Sequence of chain 1.B:
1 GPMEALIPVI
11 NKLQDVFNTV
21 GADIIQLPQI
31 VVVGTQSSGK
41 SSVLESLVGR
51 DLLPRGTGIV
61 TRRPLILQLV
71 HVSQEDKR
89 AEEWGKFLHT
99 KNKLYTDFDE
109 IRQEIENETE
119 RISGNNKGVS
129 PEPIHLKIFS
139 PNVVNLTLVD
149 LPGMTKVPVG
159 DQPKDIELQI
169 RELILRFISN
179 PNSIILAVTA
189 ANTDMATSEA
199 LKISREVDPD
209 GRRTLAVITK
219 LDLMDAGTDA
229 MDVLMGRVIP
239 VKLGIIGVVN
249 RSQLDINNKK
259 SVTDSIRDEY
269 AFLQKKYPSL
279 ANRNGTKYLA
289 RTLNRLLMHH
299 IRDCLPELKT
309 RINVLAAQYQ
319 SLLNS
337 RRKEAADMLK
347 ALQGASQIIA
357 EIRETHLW

Binding-site contacts:
Ligand atom N1 contacts residue ASN248 of chain 1.A at 3.2 Å (h-bond).
Ligand atom O2G contacts residue LYS40 of chain 1.A at 2.5 Å (salt-bridge).
Ligand atom O2G contacts residue SER37 of chain 1.A at 3.1 Å (h-bond).
Ligand atom O2B contacts residue LYS40 of chain 1.A at 2.7 Å (salt-bridge).
Ligand atom O1G contacts residue THR61 of chain 1.A at 3.4 Å (h-bond).
Ligand atom C4 contacts residue ARG249 of chain 1.A at 3.3 Å.
Ligand atom O3G contacts residue THR61 of chain 1.A at 2.8 Å (h-bond).
Ligand atom C6 contacts residue ASN248 of chain 1.A at 3.2 Å.
Ligand atom O2' contacts residue ILE254 of chain 1.A at 3.2 Å.
Ligand atom O1B contacts residue SER41 of chain 1.A at 2.9 Å (h-bond).
Ligand atom N2 contacts residue ASP223 of chain 1.B at 2.9 Å (salt-bridge).
Ligand atom O3' contacts residue GLY56 of chain 1.A at 3.5 Å.
Ligand atom O2A contacts residue GLY56 of chain 1.A at 3.3 Å (h-bond).
Ligand atom N2 contacts residue ASP220 of chain 1.A at 2.9 Å (salt-bridge).
Ligand atom O2G contacts residue GLN36 of chain 1.A at 3.3 Å.
Ligand atom O3G contacts residue MG1 of chain 1.D at 1.9 Å.
Ligand atom N9 contacts residue ARG249 of chain 1.A at 3.4 Å (salt-bridge).
Ligand atom O2A contacts residue ARG55 of chain 1.A at 3.3 Å.
Ligand atom PG contacts residue MG1 of chain 1.D at 3.2 Å.
Ligand atom N1 contacts residue ASP220 of chain 1.A at 2.9 Å (salt-bridge).
Ligand atom C4' contacts residue GLY56 of chain 1.A at 3.4 Å.
Ligand atom PB contacts residue MG1 of chain 1.D at 3.2 Å.
Ligand atom O2' contacts residue ARG249 of chain 1.A at 2.9 Å (salt-bridge).
Ligand atom O2B contacts residue SER38 of chain 1.A at 3.3 Å (h-bond).
Ligand atom O2' contacts residue GLN251 of chain 1.A at 3.1 Å (h-bond).
Ligand atom C5' contacts residue GLY56 of chain 1.A at 3.2 Å.
Ligand atom O3A contacts residue GLY39 of chain 1.A at 3.2 Å.
Ligand atom O6 contacts residue LYS218 of chain 1.A at 3.0 Å (salt-bridge).
Ligand atom O4' contacts residue LYS218 of chain 1.A at 3.3 Å (salt-bridge).
Ligand atom C3' contacts residue GLY56 of chain 1.A at 3.3 Å.
Ligand atom O1G contacts residue VAL60 of chain 1.A at 2.9 Å (h-bond).
Ligand atom O1B contacts residue MG1 of chain 1.D at 1.9 Å.
Ligand atom O1A contacts residue SER42 of chain 1.A at 2.6 Å (h-bond).
Ligand atom O3' contacts residue GLN251 of chain 1.A at 2.6 Å (h-bond).
Ligand atom O6 contacts residue ASN248 of chain 1.A at 2.7 Å (h-bond).
Ligand atom N2 contacts residue LEU221 of chain 1.A at 3.4 Å.
Ligand atom O1A contacts residue GLY39 of chain 1.A at 3.5 Å.
Ligand atom C3B contacts residue MG1 of chain 1.D at 3.5 Å.
Ligand atom O2B contacts residue GLY39 of chain 1.A at 3.0 Å (h-bond).
Ligand atom O2' contacts residue SER250 of chain 1.A at 3.1 Å.

The protein below binds the small molecule below.
Small molecule (SMILES): Nc1nc2c(ncn2[C@@H]2O[C@H](CO[P](=O)(O)O[P](=O)(O)CP(=O)(O)O)[C@@H](O)[C@H]2O)c(=O)[nH]1

Sequence of chain 1.A:
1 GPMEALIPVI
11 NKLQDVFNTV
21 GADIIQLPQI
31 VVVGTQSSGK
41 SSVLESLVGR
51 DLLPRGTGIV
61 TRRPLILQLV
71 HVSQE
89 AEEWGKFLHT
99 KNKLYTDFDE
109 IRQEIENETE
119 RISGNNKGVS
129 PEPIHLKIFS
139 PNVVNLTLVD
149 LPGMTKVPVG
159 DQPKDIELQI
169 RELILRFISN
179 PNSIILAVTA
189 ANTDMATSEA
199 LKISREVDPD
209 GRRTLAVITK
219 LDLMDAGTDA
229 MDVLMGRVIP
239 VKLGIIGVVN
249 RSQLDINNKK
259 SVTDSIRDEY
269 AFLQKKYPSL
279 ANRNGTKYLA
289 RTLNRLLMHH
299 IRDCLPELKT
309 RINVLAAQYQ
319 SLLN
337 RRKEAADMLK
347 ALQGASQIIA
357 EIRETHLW